A protein and the small-molecule ligand that binds it are described below.
Small molecule (SMILES): CC(=O)N[C@@H]1[C@@H](O)[C@H](O)[C@@H](CO)O[C@H]1O

Sequence of chain 1.A:
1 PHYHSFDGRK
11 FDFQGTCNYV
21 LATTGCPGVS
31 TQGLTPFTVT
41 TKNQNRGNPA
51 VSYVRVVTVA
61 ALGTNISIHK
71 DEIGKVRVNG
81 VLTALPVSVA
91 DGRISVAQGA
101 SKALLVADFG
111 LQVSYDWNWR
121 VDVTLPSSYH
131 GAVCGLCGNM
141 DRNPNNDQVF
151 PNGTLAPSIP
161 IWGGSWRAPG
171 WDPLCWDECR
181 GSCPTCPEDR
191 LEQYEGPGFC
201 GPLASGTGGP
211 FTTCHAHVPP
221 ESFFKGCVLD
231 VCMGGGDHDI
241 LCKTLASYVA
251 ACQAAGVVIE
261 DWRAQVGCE

Binding-site contacts:
Ligand atom C1 contacts residue ASN65 of chain 1.A at 1.4 Å.
Ligand atom C5 contacts residue ASN65 of chain 1.A at 3.6 Å.
Ligand atom C7 contacts residue ASN79 of chain 1.A at 3.4 Å.
Ligand atom O5 contacts residue ASN65 of chain 1.A at 2.4 Å (h-bond).
Ligand atom C3 contacts residue ASN65 of chain 1.A at 3.8 Å.
Ligand atom C4 contacts residue ASN65 of chain 1.A at 4.2 Å.
Ligand atom N2 contacts residue ASN79 of chain 1.A at 4.2 Å.
Ligand atom N2 contacts residue ASN65 of chain 1.A at 3.0 Å (h-bond).
Ligand atom C7 contacts residue ASN65 of chain 1.A at 3.5 Å.
Ligand atom C7 contacts residue GLY63 of chain 1.A at 4.4 Å.
Ligand atom C8 contacts residue ASN79 of chain 1.A at 3.4 Å.
Ligand atom C2 contacts residue ASN65 of chain 1.A at 2.5 Å.
Ligand atom C8 contacts residue GLY63 of chain 1.A at 3.2 Å.
Ligand atom O7 contacts residue ASN79 of chain 1.A at 3.4 Å (h-bond).
Ligand atom O7 contacts residue ASN65 of chain 1.A at 3.6 Å.